Binding-site contacts:
Ligand atom CR contacts residue THR40 of chain 1.K at 4.2 Å.
Ligand atom CS contacts residue THR40 of chain 1.K at 4.2 Å.
Ligand atom OS contacts residue THR40 of chain 1.K at 3.4 Å (h-bond).

Sequence of chain 1.K:
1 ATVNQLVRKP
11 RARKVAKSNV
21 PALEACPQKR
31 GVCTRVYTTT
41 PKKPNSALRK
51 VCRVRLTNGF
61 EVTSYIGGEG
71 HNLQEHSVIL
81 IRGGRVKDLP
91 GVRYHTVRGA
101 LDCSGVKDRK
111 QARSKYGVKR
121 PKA

The protein below binds the small molecule below.
Small molecule (SMILES): NCCC[C@H](N)CC(=O)N[C@H]1CNC(=O)[C@H]([C@H]2C[C@H](O)N=C(N)N2)NC(=O)/C(=C/NC(N)=O)NC(=O)[C@H](CO)NC(=O)[C@H](CO)NC1=O